This small molecule binds to this protein.
Small molecule (SMILES): CC(=O)N[C@@H]1[C@@H](O)[C@H](O)[C@@H](CO)O[C@H]1O

Binding-site contacts:
Ligand atom C6 contacts residue ASN25 of chain 1.B at 4.5 Å.
Ligand atom C7 contacts residue ASN25 of chain 1.B at 3.5 Å.
Ligand atom C8 contacts residue ASN25 of chain 1.B at 3.2 Å.
Ligand atom C1 contacts residue ASN25 of chain 1.B at 1.4 Å.
Ligand atom C5 contacts residue ASN25 of chain 1.B at 3.7 Å.
Ligand atom O7 contacts residue PHE20 of chain 1.B at 4.0 Å.
Ligand atom O7 contacts residue GLY21 of chain 1.B at 4.3 Å.
Ligand atom C3 contacts residue ASN25 of chain 1.B at 3.8 Å.
Ligand atom C8 contacts residue GLY21 of chain 1.B at 3.8 Å.
Ligand atom C2 contacts residue ASN25 of chain 1.B at 2.6 Å.
Ligand atom N2 contacts residue ASN25 of chain 1.B at 3.1 Å (h-bond).
Ligand atom O7 contacts residue ASN25 of chain 1.B at 4.4 Å.
Ligand atom O7 contacts residue PHE24 of chain 1.B at 4.0 Å.
Ligand atom O5 contacts residue ASN25 of chain 1.B at 2.4 Å (h-bond).
Ligand atom C4 contacts residue ASN25 of chain 1.B at 4.3 Å.

Sequence of chain 1.B:
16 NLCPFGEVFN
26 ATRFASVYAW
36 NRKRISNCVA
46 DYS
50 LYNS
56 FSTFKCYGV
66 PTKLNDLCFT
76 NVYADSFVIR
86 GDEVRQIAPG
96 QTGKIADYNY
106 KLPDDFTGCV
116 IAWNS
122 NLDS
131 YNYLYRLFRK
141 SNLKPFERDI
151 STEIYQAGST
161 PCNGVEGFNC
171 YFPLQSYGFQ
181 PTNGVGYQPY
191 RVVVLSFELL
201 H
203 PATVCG